The protein below binds the small molecule below.
Small molecule (SMILES): CC(=O)N[C@H]1[C@H](O[C@H]2[C@H](O)[C@@H](NC(C)=O)CO[C@@H]2CO)O[C@H](CO)[C@@H](O)[C@@H]1O

Binding-site contacts:
Ligand atom C8 contacts residue ASN246 of chain 1.E at 3.4 Å.
Ligand atom N2 contacts residue ASN246 of chain 1.E at 2.9 Å (h-bond).
Ligand atom O5 contacts residue ASN246 of chain 1.E at 2.4 Å (h-bond).
Ligand atom C8 contacts residue THR248 of chain 1.E at 3.5 Å.
Ligand atom C1 contacts residue ASN249 of chain 1.E at 4.0 Å.
Ligand atom C5 contacts residue ASN246 of chain 1.E at 3.7 Å.
Ligand atom C4 contacts residue ASN246 of chain 1.E at 4.2 Å.
Ligand atom C2 contacts residue ASN246 of chain 1.E at 2.5 Å.
Ligand atom O3 contacts residue THR248 of chain 1.E at 4.4 Å.
Ligand atom C8 contacts residue ILE247 of chain 1.E at 4.2 Å (hydrophobic).
Ligand atom O5 contacts residue ASN249 of chain 1.E at 4.1 Å.
Ligand atom C3 contacts residue THR248 of chain 1.E at 3.7 Å.
Ligand atom C3 contacts residue ASN246 of chain 1.E at 3.8 Å.
Ligand atom C7 contacts residue ASN246 of chain 1.E at 3.1 Å.
Ligand atom N2 contacts residue THR248 of chain 1.E at 2.8 Å (h-bond).
Ligand atom C2 contacts residue THR248 of chain 1.E at 3.6 Å.
Ligand atom O7 contacts residue ASN246 of chain 1.E at 3.2 Å (h-bond).
Ligand atom C7 contacts residue THR248 of chain 1.E at 3.6 Å.
Ligand atom C1 contacts residue THR248 of chain 1.E at 3.6 Å.
Ligand atom C1 contacts residue ASN246 of chain 1.E at 1.5 Å.

Sequence of chain 1.E:
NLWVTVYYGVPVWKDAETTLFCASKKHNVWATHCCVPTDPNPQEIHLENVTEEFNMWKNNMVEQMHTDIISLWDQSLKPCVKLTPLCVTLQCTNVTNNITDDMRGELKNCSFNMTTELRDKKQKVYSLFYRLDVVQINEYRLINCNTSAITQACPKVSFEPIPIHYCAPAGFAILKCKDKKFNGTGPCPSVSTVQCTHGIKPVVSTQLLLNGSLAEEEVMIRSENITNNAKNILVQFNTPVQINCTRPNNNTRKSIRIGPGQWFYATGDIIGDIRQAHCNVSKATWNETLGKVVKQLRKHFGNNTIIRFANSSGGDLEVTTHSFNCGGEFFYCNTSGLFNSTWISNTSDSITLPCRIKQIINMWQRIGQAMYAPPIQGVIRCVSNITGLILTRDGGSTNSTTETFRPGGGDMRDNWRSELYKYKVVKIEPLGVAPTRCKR